Binding-site contacts:
Ligand atom C24 contacts residue TYR88 of chain 1.A at 3.7 Å (hydrophobic).
Ligand atom N1 contacts residue ALA36 of chain 1.A at 3.1 Å.
Ligand atom N1 contacts residue TYR88 of chain 1.A at 4.1 Å.
Ligand atom C21 contacts residue LEU15 of chain 1.A at 3.9 Å (hydrophobic).
Ligand atom C19 contacts residue LEU15 of chain 1.A at 3.9 Å (hydrophobic).
Ligand atom N1 contacts residue SER87 of chain 1.A at 2.9 Å (h-bond).
Ligand atom N22 contacts residue TYR88 of chain 1.A at 3.8 Å.
Ligand atom C6 contacts residue SER87 of chain 1.A at 3.7 Å.
Ligand atom O4 contacts residue SER87 of chain 1.A at 4.1 Å.
Ligand atom C3 contacts residue SER87 of chain 1.A at 3.9 Å.
Ligand atom C25 contacts residue GLY92 of chain 1.A at 3.7 Å.
Ligand atom N22 contacts residue LEU15 of chain 1.A at 4.0 Å.
Ligand atom C11 contacts residue SER87 of chain 1.A at 3.9 Å.
Ligand atom C6 contacts residue ALA36 of chain 1.A at 3.6 Å (hydrophobic).
Ligand atom C7 contacts residue LEU139 of chain 1.A at 3.6 Å (hydrophobic).
Ligand atom C24 contacts residue ALA89 of chain 1.A at 3.1 Å (hydrophobic).
Ligand atom C3 contacts residue ALA36 of chain 1.A at 3.7 Å (hydrophobic).
Ligand atom N22 contacts residue ALA89 of chain 1.A at 3.1 Å (h-bond).
Ligand atom C3 contacts residue LEU139 of chain 1.A at 4.0 Å (hydrophobic).
Ligand atom C5 contacts residue LEU139 of chain 1.A at 3.8 Å (hydrophobic).
Ligand atom N1 contacts residue ALA89 of chain 1.A at 4.0 Å.
Ligand atom C9 contacts residue THR149 of chain 1.A at 3.8 Å.
Ligand atom C20 contacts residue LEU15 of chain 1.A at 3.6 Å (hydrophobic).
Ligand atom O4 contacts residue ALA36 of chain 1.A at 4.0 Å.
Ligand atom N1 contacts residue LEU139 of chain 1.A at 3.9 Å.
Ligand atom C26 contacts residue GLY92 of chain 1.A at 4.0 Å.
Ligand atom C11 contacts residue THR149 of chain 1.A at 3.9 Å.
Ligand atom O12 contacts residue THR149 of chain 1.A at 3.9 Å.
Ligand atom O4 contacts residue ALA89 of chain 1.A at 3.0 Å (h-bond).
Ligand atom C24 contacts residue GLY92 of chain 1.A at 3.8 Å.
Ligand atom C3 contacts residue ALA89 of chain 1.A at 3.8 Å (hydrophobic).
Ligand atom O12 contacts residue VAL23 of chain 1.A at 3.9 Å.
Ligand atom O4 contacts residue TYR88 of chain 1.A at 3.3 Å.
Ligand atom C6 contacts residue LEU139 of chain 1.A at 3.6 Å (hydrophobic).
Ligand atom C26 contacts residue LEU15 of chain 1.A at 4.0 Å (hydrophobic).
Ligand atom C9 contacts residue VAL23 of chain 1.A at 4.0 Å (hydrophobic).
Ligand atom O4 contacts residue LEU15 of chain 1.A at 3.9 Å.
Ligand atom C11 contacts residue ALA36 of chain 1.A at 4.1 Å (hydrophobic).
Ligand atom C10 contacts residue THR149 of chain 1.A at 3.2 Å.
Ligand atom C8 contacts residue LEU139 of chain 1.A at 4.0 Å (hydrophobic).

Sequence of chain 1.A:
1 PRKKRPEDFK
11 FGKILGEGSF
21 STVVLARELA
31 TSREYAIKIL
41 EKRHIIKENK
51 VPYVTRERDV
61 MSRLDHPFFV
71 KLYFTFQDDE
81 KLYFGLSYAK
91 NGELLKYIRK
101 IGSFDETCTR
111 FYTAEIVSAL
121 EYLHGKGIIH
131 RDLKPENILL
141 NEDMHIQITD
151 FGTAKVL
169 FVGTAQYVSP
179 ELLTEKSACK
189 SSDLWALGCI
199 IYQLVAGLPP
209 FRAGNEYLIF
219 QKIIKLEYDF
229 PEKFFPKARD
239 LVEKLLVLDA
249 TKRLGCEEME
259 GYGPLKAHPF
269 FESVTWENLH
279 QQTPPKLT

The protein below binds the small molecule below.
Small molecule (SMILES): CC(C1=c2cc(O)ccc2=NC1=O)c1ccc[nH]1